The small molecule below binds the protein below.
Small molecule (SMILES): Cc1ccc(NC(=O)N[C@@H](Cc2cc(F)cc(F)c2)C(=O)N[C@H]2COC(=O)[C@@H]3C[C@@H](C)CN3C(=O)[C@H](C)NC(=O)[C@@H]3CCCCN3C(=O)[C@@H]3CCCN3C2=O)cc1

Sequence of chain 1.L:
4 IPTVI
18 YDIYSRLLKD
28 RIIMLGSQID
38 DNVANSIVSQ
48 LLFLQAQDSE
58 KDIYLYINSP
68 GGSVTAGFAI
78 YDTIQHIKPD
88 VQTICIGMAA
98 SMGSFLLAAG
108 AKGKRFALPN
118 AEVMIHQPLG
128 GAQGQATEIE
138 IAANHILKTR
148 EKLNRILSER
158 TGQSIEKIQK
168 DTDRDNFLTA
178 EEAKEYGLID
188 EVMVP

Sequence of chain 1.K:
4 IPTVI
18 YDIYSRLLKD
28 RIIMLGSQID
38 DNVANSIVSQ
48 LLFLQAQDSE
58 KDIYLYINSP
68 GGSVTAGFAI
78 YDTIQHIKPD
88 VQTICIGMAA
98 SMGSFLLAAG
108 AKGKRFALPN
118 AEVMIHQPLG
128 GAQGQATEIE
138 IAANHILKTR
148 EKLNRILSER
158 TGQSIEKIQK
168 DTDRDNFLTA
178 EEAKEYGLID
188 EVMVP

Binding-site contacts:
Ligand atom CA contacts residue GLN89 of chain 1.K at 3.8 Å.
Ligand atom C52 contacts residue LEU49 of chain 1.L at 3.7 Å (hydrophobic).
Ligand atom F1 contacts residue LEU115 of chain 1.K at 3.6 Å.
Ligand atom CB contacts residue MET190 of chain 1.K at 3.6 Å (hydrophobic).
Ligand atom CE contacts residue ASP27 of chain 1.K at 3.5 Å.
Ligand atom O contacts residue TYR61 of chain 1.K at 3.6 Å.
Ligand atom N contacts residue TYR63 of chain 1.K at 3.0 Å (h-bond).
Ligand atom CZ contacts residue LEU115 of chain 1.K at 3.7 Å (hydrophobic).
Ligand atom C48 contacts residue TYR63 of chain 1.K at 3.5 Å (hydrophobic).
Ligand atom CB contacts residue GLN89 of chain 1.K at 3.3 Å.
Ligand atom F1 contacts residue THR80 of chain 1.L at 3.2 Å.
Ligand atom C55 contacts residue ASP27 of chain 1.K at 3.1 Å.
Ligand atom C48 contacts residue LEU49 of chain 1.L at 3.7 Å (hydrophobic).
Ligand atom O contacts residue MET190 of chain 1.K at 3.6 Å.
Ligand atom N50 contacts residue TYR63 of chain 1.K at 3.0 Å (h-bond).
Ligand atom C contacts residue TYR61 of chain 1.K at 3.4 Å (hydrophobic).
Ligand atom CA contacts residue TYR61 of chain 1.K at 3.4 Å (hydrophobic).
Ligand atom F2 contacts residue ILE93 of chain 1.K at 3.2 Å.
Ligand atom C55 contacts residue ALA53 of chain 1.L at 3.3 Å (hydrophobic).
Ligand atom C51 contacts residue ILE29 of chain 1.K at 3.6 Å (hydrophobic).
Ligand atom F2 contacts residue LEU49 of chain 1.L at 3.5 Å.
Ligand atom C56 contacts residue ALA53 of chain 1.L at 3.5 Å (hydrophobic).
Ligand atom CD1 contacts residue HIS83 of chain 1.L at 3.7 Å.
Ligand atom CB contacts residue ILE91 of chain 1.K at 3.7 Å (hydrophobic).
Ligand atom C contacts residue TYR63 of chain 1.K at 3.5 Å (hydrophobic).
Ligand atom CD2 contacts residue LEU49 of chain 1.L at 3.8 Å (hydrophobic).
Ligand atom O49 contacts residue LEU49 of chain 1.L at 3.7 Å.
Ligand atom F2 contacts residue VAL45 of chain 1.L at 3.8 Å.
Ligand atom C54 contacts residue ALA53 of chain 1.L at 3.6 Å (hydrophobic).
Ligand atom CA contacts residue TYR61 of chain 1.K at 3.6 Å (hydrophobic).
Ligand atom CE2 contacts residue ILE93 of chain 1.K at 3.8 Å (hydrophobic).
Ligand atom O contacts residue GLN89 of chain 1.K at 3.4 Å (h-bond).
Ligand atom F2 contacts residue TYR63 of chain 1.K at 3.4 Å.
Ligand atom CB contacts residue TYR61 of chain 1.K at 3.5 Å (hydrophobic).
Ligand atom CZ contacts residue THR80 of chain 1.L at 3.4 Å.
Ligand atom C52 contacts residue ILE29 of chain 1.K at 3.2 Å (hydrophobic).
Ligand atom CE2 contacts residue LEU49 of chain 1.L at 3.5 Å (hydrophobic).
Ligand atom CD contacts residue TYR63 of chain 1.K at 3.7 Å (hydrophobic).
Ligand atom F1 contacts residue HIS83 of chain 1.L at 3.4 Å.
Ligand atom O contacts residue TYR63 of chain 1.K at 2.4 Å (h-bond).